Binding-site contacts:
Ligand atom C6 contacts residue ALA64 of chain 1.A at 4.0 Å (hydrophobic).
Ligand atom C5 contacts residue ALA64 of chain 1.A at 3.4 Å (hydrophobic).
Ligand atom O2 contacts residue ILE184 of chain 1.A at 3.9 Å.
Ligand atom O2 contacts residue LYS66 of chain 1.A at 4.2 Å.
Ligand atom C13 contacts residue ARG121 of chain 1.A at 4.0 Å.
Ligand atom C2 contacts residue LEU173 of chain 1.A at 3.8 Å (hydrophobic).
Ligand atom C10 contacts residue ASP185 of chain 1.A at 3.2 Å.
Ligand atom O2 contacts residue ASP185 of chain 1.A at 2.8 Å (salt-bridge).
Ligand atom C4 contacts residue LEU45 of chain 1.A at 3.9 Å (hydrophobic).
Ligand atom O3 contacts residue VAL125 of chain 1.A at 3.5 Å.
Ligand atom C12 contacts residue LEU173 of chain 1.A at 4.2 Å (hydrophobic).
Ligand atom O1 contacts residue LYS66 of chain 1.A at 2.8 Å (salt-bridge).
Ligand atom C2 contacts residue ILE184 of chain 1.A at 4.0 Å (hydrophobic).
Ligand atom C9 contacts residue ILE184 of chain 1.A at 3.9 Å (hydrophobic).
Ligand atom O contacts residue ASP127 of chain 1.A at 2.5 Å (salt-bridge).
Ligand atom C13 contacts residue LEU45 of chain 1.A at 3.8 Å (hydrophobic).
Ligand atom C14 contacts residue LEU173 of chain 1.A at 4.1 Å (hydrophobic).
Ligand atom C8 contacts residue ILE184 of chain 1.A at 4.1 Å (hydrophobic).
Ligand atom C8 contacts residue VAL51 of chain 1.A at 4.1 Å (hydrophobic).
Ligand atom C contacts residue LEU173 of chain 1.A at 3.9 Å (hydrophobic).
Ligand atom C9 contacts residue LEU119 of chain 1.A at 4.0 Å (hydrophobic).
Ligand atom C10 contacts residue ILE184 of chain 1.A at 4.0 Å (hydrophobic).
Ligand atom C15 contacts residue LEU173 of chain 1.A at 4.1 Å (hydrophobic).
Ligand atom C7 contacts residue VAL51 of chain 1.A at 3.9 Å (hydrophobic).
Ligand atom C13 contacts residue LEU173 of chain 1.A at 4.2 Å (hydrophobic).
Ligand atom C11 contacts residue ILE184 of chain 1.A at 3.6 Å (hydrophobic).
Ligand atom C4 contacts residue LEU173 of chain 1.A at 3.9 Å (hydrophobic).
Ligand atom C10 contacts residue LYS66 of chain 1.A at 3.9 Å.
Ligand atom C3 contacts residue LEU173 of chain 1.A at 3.9 Å (hydrophobic).
Ligand atom C1 contacts residue LEU173 of chain 1.A at 3.8 Å (hydrophobic).
Ligand atom C12 contacts residue ILE184 of chain 1.A at 4.0 Å (hydrophobic).
Ligand atom O2 contacts residue LEU119 of chain 1.A at 3.8 Å.
Ligand atom C contacts residue ASP127 of chain 1.A at 3.7 Å.
Ligand atom O2 contacts residue ILE103 of chain 1.A at 4.1 Å.
Ligand atom C12 contacts residue ILE103 of chain 1.A at 4.1 Å (hydrophobic).
Ligand atom C11 contacts residue LEU119 of chain 1.A at 3.9 Å (hydrophobic).
Ligand atom C10 contacts residue LEU119 of chain 1.A at 3.9 Å (hydrophobic).
Ligand atom C11 contacts residue ILE103 of chain 1.A at 3.9 Å (hydrophobic).
Ligand atom O1 contacts residue ASP185 of chain 1.A at 3.4 Å.
Ligand atom C5 contacts residue LEU45 of chain 1.A at 4.1 Å (hydrophobic).

Sequence of chain 1.A:
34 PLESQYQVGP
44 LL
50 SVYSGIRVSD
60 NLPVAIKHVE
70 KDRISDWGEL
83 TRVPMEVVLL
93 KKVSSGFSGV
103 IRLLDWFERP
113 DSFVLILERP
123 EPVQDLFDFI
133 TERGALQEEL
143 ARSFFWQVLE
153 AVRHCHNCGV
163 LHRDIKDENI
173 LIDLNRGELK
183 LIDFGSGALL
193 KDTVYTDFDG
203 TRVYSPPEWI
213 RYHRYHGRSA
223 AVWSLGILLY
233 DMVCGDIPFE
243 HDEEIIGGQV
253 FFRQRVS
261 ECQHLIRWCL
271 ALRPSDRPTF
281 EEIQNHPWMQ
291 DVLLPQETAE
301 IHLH

The small molecule below binds the protein below.
Small molecule (SMILES): O=C(O)c1ccc(Cc2coc3cc(O)ccc23)cc1